This protein binds this small molecule.
Small molecule (SMILES): CC(=O)N[C@H]1[C@H](O[C@H]2[C@H](O)[C@@H](NC(C)=O)CO[C@@H]2CO)O[C@H](CO)[C@@H](O[C@@H]2O[C@H](CO)[C@@H](O)[C@H](O)[C@@H]2O)[C@@H]1O

Binding-site contacts:
Ligand atom C1 contacts residue ALA79 of chain 2.D at 4.3 Å (hydrophobic).
Ligand atom C8 contacts residue TYR87 of chain 2.D at 3.6 Å (hydrophobic).
Ligand atom N2 contacts residue ASN80 of chain 2.D at 2.8 Å (h-bond).
Ligand atom C3 contacts residue GLN88 of chain 2.D at 3.4 Å.
Ligand atom C6 contacts residue GLN88 of chain 2.D at 3.8 Å.
Ligand atom O5 contacts residue ALA79 of chain 2.D at 3.7 Å.
Ligand atom N2 contacts residue TYR87 of chain 2.D at 4.5 Å.
Ligand atom C6 contacts residue HIS90 of chain 2.D at 3.5 Å.
Ligand atom O5 contacts residue ASN80 of chain 2.D at 2.4 Å (h-bond).
Ligand atom C6 contacts residue ALA79 of chain 2.D at 4.1 Å (hydrophobic).
Ligand atom C1 contacts residue ASN80 of chain 2.D at 1.4 Å.
Ligand atom C4 contacts residue ASN80 of chain 2.D at 4.2 Å.
Ligand atom C5 contacts residue ASN80 of chain 2.D at 3.7 Å.
Ligand atom C8 contacts residue GLY86 of chain 2.D at 4.2 Å.
Ligand atom C7 contacts residue ASN80 of chain 2.D at 3.1 Å.
Ligand atom C5 contacts residue ALA79 of chain 2.D at 4.0 Å (hydrophobic).
Ligand atom O5 contacts residue GLN88 of chain 2.D at 3.7 Å.
Ligand atom C5 contacts residue GLN88 of chain 2.D at 2.8 Å.
Ligand atom C2 contacts residue ASN80 of chain 2.D at 2.5 Å.
Ligand atom O4 contacts residue GLN88 of chain 2.D at 3.2 Å (h-bond).
Ligand atom C1 contacts residue GLN88 of chain 2.D at 3.7 Å.
Ligand atom C4 contacts residue GLN88 of chain 2.D at 3.3 Å.
Ligand atom C7 contacts residue TYR87 of chain 2.D at 4.2 Å (hydrophobic).
Ligand atom C8 contacts residue ASN80 of chain 2.D at 4.3 Å.
Ligand atom O7 contacts residue ASN80 of chain 2.D at 3.1 Å (h-bond).
Ligand atom C3 contacts residue ASN80 of chain 2.D at 3.8 Å.
Ligand atom C5 contacts residue HIS90 of chain 2.D at 4.3 Å.
Ligand atom C2 contacts residue GLN88 of chain 2.D at 4.2 Å.

Sequence of chain 2.D:
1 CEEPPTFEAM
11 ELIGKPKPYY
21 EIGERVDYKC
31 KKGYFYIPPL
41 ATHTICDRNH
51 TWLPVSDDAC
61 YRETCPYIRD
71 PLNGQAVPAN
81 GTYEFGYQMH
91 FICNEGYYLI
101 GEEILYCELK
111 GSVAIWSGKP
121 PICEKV